Binding-site contacts:
Ligand atom N7 contacts residue GLY228 of chain 1.B at 3.6 Å.
Ligand atom C28 contacts residue GLN19 of chain 1.B at 3.6 Å.
Ligand atom C26 contacts residue ALA229 of chain 1.B at 3.7 Å (hydrophobic).
Ligand atom C3 contacts residue THR85 of chain 1.B at 3.7 Å.
Ligand atom C27 contacts residue THR227 of chain 1.B at 3.4 Å.
Ligand atom C17 contacts residue THR85 of chain 1.B at 3.5 Å.
Ligand atom C25 contacts residue ALA229 of chain 1.B at 3.5 Å (hydrophobic).
Ligand atom C26 contacts residue GLY228 of chain 1.B at 3.6 Å.
Ligand atom O8 contacts residue SER84 of chain 1.B at 3.5 Å (h-bond).
Ligand atom C25 contacts residue THR18 of chain 1.B at 3.1 Å.
Ligand atom C24 contacts residue THR18 of chain 1.B at 3.2 Å.
Ligand atom C28 contacts residue VAL36 of chain 1.B at 3.5 Å (hydrophobic).
Ligand atom C25 contacts residue GLY228 of chain 1.B at 3.1 Å.
Ligand atom C2 contacts residue ASP38 of chain 1.B at 3.7 Å.
Ligand atom C23 contacts residue SER230 of chain 1.B at 3.4 Å.
Ligand atom C16 contacts residue THR85 of chain 1.B at 3.6 Å.
Ligand atom N1 contacts residue ASP38 of chain 1.B at 2.7 Å (salt-bridge).
Ligand atom N7 contacts residue ASP38 of chain 1.B at 2.8 Å (salt-bridge).
Ligand atom C27 contacts residue TYR20 of chain 1.B at 3.3 Å (hydrophobic).
Ligand atom C11 contacts residue ASP38 of chain 1.B at 3.4 Å.
Ligand atom C28 contacts residue TYR20 of chain 1.B at 3.3 Å (hydrophobic).
Ligand atom C23 contacts residue THR18 of chain 1.B at 3.6 Å.
Ligand atom C11 contacts residue TYR83 of chain 1.B at 3.6 Å (hydrophobic).
Ligand atom C23 contacts residue GLY228 of chain 1.B at 3.6 Å.
Ligand atom C15 contacts residue GLY228 of chain 1.B at 3.1 Å.
Ligand atom O8 contacts residue THR85 of chain 1.B at 3.0 Å (h-bond).
Ligand atom C12 contacts residue GLY228 of chain 1.B at 3.5 Å.
Ligand atom C29 contacts residue GLN19 of chain 1.B at 3.7 Å.
Ligand atom C26 contacts residue THR18 of chain 1.B at 3.7 Å.
Ligand atom C26 contacts residue THR227 of chain 1.B at 3.3 Å.
Ligand atom C9 contacts residue ASP226 of chain 1.B at 3.4 Å.
Ligand atom C18 contacts residue THR85 of chain 1.B at 3.6 Å.
Ligand atom C24 contacts residue GLY228 of chain 1.B at 3.2 Å.
Ligand atom N7 contacts residue ASP226 of chain 1.B at 2.8 Å (salt-bridge).
Ligand atom C3 contacts residue TYR83 of chain 1.B at 3.4 Å (hydrophobic).
Ligand atom C25 contacts residue SER230 of chain 1.B at 3.4 Å.
Ligand atom C6 contacts residue ASP38 of chain 1.B at 3.5 Å.
Ligand atom C16 contacts residue GLY228 of chain 1.B at 3.7 Å.
Ligand atom N22 contacts residue GLY228 of chain 1.B at 2.8 Å (h-bond).
Ligand atom C4 contacts residue THR85 of chain 1.B at 3.7 Å.

This protein binds this small molecule.
Small molecule (SMILES): [H]/N=C1/N[C@](C)(C(C)C)CC(=O)N1Cc1cccc(C(=O)NCc2ccccc2)c1

Sequence of chain 1.B:
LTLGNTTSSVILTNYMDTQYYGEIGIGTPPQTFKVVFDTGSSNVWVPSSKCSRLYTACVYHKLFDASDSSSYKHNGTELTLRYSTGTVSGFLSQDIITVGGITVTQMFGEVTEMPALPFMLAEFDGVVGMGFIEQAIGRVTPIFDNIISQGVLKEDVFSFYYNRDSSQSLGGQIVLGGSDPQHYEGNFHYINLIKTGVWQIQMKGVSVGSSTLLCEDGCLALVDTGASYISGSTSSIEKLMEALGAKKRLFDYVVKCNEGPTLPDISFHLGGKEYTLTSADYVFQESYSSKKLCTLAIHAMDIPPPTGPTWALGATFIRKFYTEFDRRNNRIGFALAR